The small molecule below binds the protein below.
Small molecule (SMILES): C[C@H](C(=O)O)c1ccc(-c2ccccc2)c(F)c1

Sequence of chain 1.A:
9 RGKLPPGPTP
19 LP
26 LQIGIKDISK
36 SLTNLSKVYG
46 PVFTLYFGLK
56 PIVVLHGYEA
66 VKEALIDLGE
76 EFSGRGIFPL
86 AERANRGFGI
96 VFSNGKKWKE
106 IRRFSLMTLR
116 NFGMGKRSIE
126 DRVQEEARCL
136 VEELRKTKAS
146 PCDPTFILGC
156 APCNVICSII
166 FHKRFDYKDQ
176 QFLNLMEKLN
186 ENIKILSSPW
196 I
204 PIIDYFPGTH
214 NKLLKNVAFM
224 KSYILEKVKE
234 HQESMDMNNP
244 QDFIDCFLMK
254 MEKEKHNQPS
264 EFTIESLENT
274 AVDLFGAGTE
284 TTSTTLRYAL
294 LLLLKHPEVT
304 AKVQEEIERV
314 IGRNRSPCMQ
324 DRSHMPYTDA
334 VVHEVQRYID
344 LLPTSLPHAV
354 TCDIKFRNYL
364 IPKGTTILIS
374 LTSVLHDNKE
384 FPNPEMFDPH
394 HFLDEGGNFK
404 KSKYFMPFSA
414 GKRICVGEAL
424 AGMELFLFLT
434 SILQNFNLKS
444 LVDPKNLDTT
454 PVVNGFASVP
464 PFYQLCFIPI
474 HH

Binding-site contacts:
Ligand atom O1 contacts residue PHE97 of chain 1.A at 3.8 Å.
Ligand atom O contacts residue LEU191 of chain 1.A at 3.6 Å.
Ligand atom C14 contacts residue ARG91 of chain 1.A at 3.4 Å.
Ligand atom C4 contacts residue THR284 of chain 1.A at 3.8 Å.
Ligand atom O contacts residue VAL220 of chain 1.A at 3.7 Å.
Ligand atom C1 contacts residue VAL96 of chain 1.A at 3.7 Å (hydrophobic).
Ligand atom C7 contacts residue ALA280 of chain 1.A at 3.4 Å (hydrophobic).
Ligand atom C3 contacts residue GOL1 of chain 1.D at 3.8 Å.
Ligand atom F contacts residue LEU191 of chain 1.A at 4.0 Å.
Ligand atom C3 contacts residue GLY279 of chain 1.A at 3.8 Å.
Ligand atom C5 contacts residue LEU349 of chain 1.A at 4.1 Å (hydrophobic).
Ligand atom C12 contacts residue VAL275 of chain 1.A at 3.9 Å (hydrophobic).
Ligand atom C9 contacts residue ARG91 of chain 1.A at 3.8 Å.
Ligand atom C13 contacts residue VAL275 of chain 1.A at 3.9 Å (hydrophobic).
Ligand atom C6 contacts residue ALA280 of chain 1.A at 3.8 Å (hydrophobic).
Ligand atom O1 contacts residue ARG91 of chain 1.A at 2.7 Å (salt-bridge).
Ligand atom C4 contacts residue GOL1 of chain 1.D at 3.8 Å.
Ligand atom C2 contacts residue GLY279 of chain 1.A at 4.0 Å.
Ligand atom C10 contacts residue LEU191 of chain 1.A at 4.0 Å (hydrophobic).
Ligand atom C6 contacts residue GLY279 of chain 1.A at 3.7 Å.
Ligand atom C contacts residue HEM1 of chain 1.B at 3.9 Å.
Ligand atom C contacts residue LEU349 of chain 1.A at 3.8 Å (hydrophobic).
Ligand atom C8 contacts residue ASP276 of chain 1.A at 3.8 Å.
Ligand atom C3 contacts residue ALA280 of chain 1.A at 3.9 Å (hydrophobic).
Ligand atom F contacts residue ILE188 of chain 1.A at 3.6 Å.
Ligand atom C8 contacts residue ARG91 of chain 1.A at 3.9 Å.
Ligand atom C8 contacts residue GLY279 of chain 1.A at 3.6 Å.
Ligand atom C13 contacts residue MET223 of chain 1.A at 3.7 Å (hydrophobic).
Ligand atom C11 contacts residue ILE188 of chain 1.A at 4.0 Å (hydrophobic).
Ligand atom C8 contacts residue ALA280 of chain 1.A at 4.0 Å (hydrophobic).
Ligand atom C9 contacts residue GLY279 of chain 1.A at 4.1 Å.
Ligand atom C12 contacts residue ARG91 of chain 1.A at 3.2 Å.
Ligand atom F contacts residue GOL1 of chain 1.D at 4.0 Å.
Ligand atom O contacts residue ASN187 of chain 1.A at 3.2 Å (h-bond).
Ligand atom C7 contacts residue ASP276 of chain 1.A at 3.6 Å.
Ligand atom C7 contacts residue VAL96 of chain 1.A at 4.0 Å (hydrophobic).
Ligand atom C7 contacts residue GLY279 of chain 1.A at 3.5 Å.
Ligand atom C2 contacts residue ALA280 of chain 1.A at 3.6 Å (hydrophobic).
Ligand atom C1 contacts residue ALA280 of chain 1.A at 3.5 Å (hydrophobic).
Ligand atom C contacts residue ALA280 of chain 1.A at 3.8 Å (hydrophobic).